Sequence of chain 2.A:
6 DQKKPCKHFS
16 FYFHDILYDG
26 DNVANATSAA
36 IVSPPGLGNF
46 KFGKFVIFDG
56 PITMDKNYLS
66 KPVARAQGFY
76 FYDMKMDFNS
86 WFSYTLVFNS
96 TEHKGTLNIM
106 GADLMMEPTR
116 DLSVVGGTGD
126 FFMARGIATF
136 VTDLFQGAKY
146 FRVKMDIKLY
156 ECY

Sequence of chain 1.A:
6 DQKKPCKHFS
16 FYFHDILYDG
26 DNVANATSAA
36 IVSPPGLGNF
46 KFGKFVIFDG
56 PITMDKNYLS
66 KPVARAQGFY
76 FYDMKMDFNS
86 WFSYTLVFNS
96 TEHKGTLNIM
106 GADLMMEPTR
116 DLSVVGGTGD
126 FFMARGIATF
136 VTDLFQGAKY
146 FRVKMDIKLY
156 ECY

Binding-site contacts:
Ligand atom C7 contacts residue MET111 of chain 1.A at 4.5 Å (hydrophobic).
Ligand atom C1 contacts residue GLU112 of chain 1.A at 4.1 Å.
Ligand atom C5 contacts residue ASN94 of chain 2.A at 3.6 Å.
Ligand atom C4 contacts residue ASN94 of chain 2.A at 4.3 Å.
Ligand atom O5 contacts residue ASN94 of chain 2.A at 2.3 Å (h-bond).
Ligand atom C3 contacts residue ASN94 of chain 2.A at 3.9 Å.
Ligand atom O7 contacts residue LEU109 of chain 1.A at 4.2 Å.
Ligand atom O7 contacts residue MET111 of chain 1.A at 3.8 Å.
Ligand atom O7 contacts residue GLU112 of chain 1.A at 3.5 Å (salt-bridge).
Ligand atom N2 contacts residue ASN94 of chain 2.A at 3.0 Å (h-bond).
Ligand atom C2 contacts residue GLU112 of chain 1.A at 3.6 Å.
Ligand atom C8 contacts residue ASN94 of chain 2.A at 3.3 Å.
Ligand atom C7 contacts residue ASN94 of chain 2.A at 3.4 Å.
Ligand atom C1 contacts residue ASN94 of chain 2.A at 1.5 Å.
Ligand atom O3 contacts residue GLU112 of chain 1.A at 4.0 Å.
Ligand atom O3 contacts residue MET111 of chain 1.A at 4.3 Å.
Ligand atom C2 contacts residue ASN94 of chain 2.A at 2.6 Å.
Ligand atom N2 contacts residue GLU112 of chain 1.A at 2.7 Å (salt-bridge).
Ligand atom O7 contacts residue ASN94 of chain 2.A at 4.3 Å.
Ligand atom C7 contacts residue GLU112 of chain 1.A at 3.5 Å.
Ligand atom C3 contacts residue GLU112 of chain 1.A at 3.7 Å.

The protein below binds the small molecule below.
Small molecule (SMILES): CC(=O)N[C@H]1[C@H](O[C@H]2[C@H](O)[C@@H](NC(C)=O)CO[C@@H]2CO)O[C@H](CO)[C@@H](O)[C@@H]1O